Binding-site contacts:
Ligand atom O3 contacts residue TYR380 of chain 1.A at 4.0 Å.
Ligand atom C3 contacts residue ARG251 of chain 1.A at 3.9 Å.
Ligand atom O6 contacts residue ARG392 of chain 1.A at 3.4 Å (salt-bridge).
Ligand atom C6 contacts residue ASP262 of chain 1.A at 3.3 Å.
Ligand atom C1 contacts residue ARG251 of chain 1.A at 3.7 Å.
Ligand atom C5 contacts residue ARG251 of chain 1.A at 3.2 Å.
Ligand atom C6 contacts residue ARG267 of chain 1.A at 4.0 Å.
Ligand atom C6 contacts residue ARG251 of chain 1.A at 3.1 Å.
Ligand atom O2 contacts residue TYR380 of chain 1.A at 4.0 Å.
Ligand atom C1 contacts residue TRP375 of chain 1.A at 4.0 Å (hydrophobic).
Ligand atom O3 contacts residue ARG251 of chain 1.A at 3.5 Å (salt-bridge).
Ligand atom O2 contacts residue ASN259 of chain 1.A at 3.4 Å (h-bond).
Ligand atom O2 contacts residue GLU217 of chain 1.A at 3.8 Å.
Ligand atom C2 contacts residue ALA258 of chain 1.A at 3.5 Å (hydrophobic).
Ligand atom O6 contacts residue TRP375 of chain 1.A at 3.1 Å.
Ligand atom O3 contacts residue GLU217 of chain 1.A at 3.7 Å.
Ligand atom O5 contacts residue ARG392 of chain 1.A at 3.4 Å (salt-bridge).
Ligand atom O3 contacts residue ALA258 of chain 1.A at 3.9 Å.
Ligand atom O2 contacts residue HIS228 of chain 1.A at 3.9 Å.
Ligand atom O2 contacts residue THR226 of chain 1.A at 3.8 Å.
Ligand atom O6 contacts residue ARG251 of chain 1.A at 3.7 Å.
Ligand atom O3 contacts residue HIS228 of chain 1.A at 3.3 Å.
Ligand atom C6 contacts residue ARG392 of chain 1.A at 3.4 Å.
Ligand atom C1 contacts residue ASN259 of chain 1.A at 3.8 Å.
Ligand atom O4 contacts residue ARG251 of chain 1.A at 4.1 Å.
Ligand atom C5 contacts residue TRP375 of chain 1.A at 3.9 Å (hydrophobic).
Ligand atom O5 contacts residue ARG251 of chain 1.A at 2.6 Å (salt-bridge).
Ligand atom O3 contacts residue TRP375 of chain 1.A at 3.9 Å.
Ligand atom C5 contacts residue ARG392 of chain 1.A at 4.0 Å.
Ligand atom O4 contacts residue ASN259 of chain 1.A at 3.5 Å.
Ligand atom O5 contacts residue ARG267 of chain 1.A at 4.0 Å.
Ligand atom C3 contacts residue ASN259 of chain 1.A at 3.7 Å.
Ligand atom C2 contacts residue TYR380 of chain 1.A at 3.7 Å (hydrophobic).
Ligand atom O3 contacts residue GLN175 of chain 1.A at 3.8 Å.
Ligand atom C3 contacts residue GLU217 of chain 1.A at 3.8 Å.
Ligand atom C4 contacts residue ARG251 of chain 1.A at 3.5 Å.
Ligand atom C2 contacts residue ARG251 of chain 1.A at 4.0 Å.
Ligand atom O1 contacts residue ARG392 of chain 1.A at 4.1 Å.
Ligand atom C2 contacts residue ASN259 of chain 1.A at 4.0 Å.
Ligand atom C3 contacts residue ALA258 of chain 1.A at 4.1 Å (hydrophobic).

The protein below binds the small molecule below.
Small molecule (SMILES): OC[C@H]1O[C@@H](O[C@H]2[C@H](O)[C@@H](O)[C@H](O)O[C@@H]2CO)[C@H](O)[C@@H](O)[C@@H]1O

Sequence of chain 1.A:
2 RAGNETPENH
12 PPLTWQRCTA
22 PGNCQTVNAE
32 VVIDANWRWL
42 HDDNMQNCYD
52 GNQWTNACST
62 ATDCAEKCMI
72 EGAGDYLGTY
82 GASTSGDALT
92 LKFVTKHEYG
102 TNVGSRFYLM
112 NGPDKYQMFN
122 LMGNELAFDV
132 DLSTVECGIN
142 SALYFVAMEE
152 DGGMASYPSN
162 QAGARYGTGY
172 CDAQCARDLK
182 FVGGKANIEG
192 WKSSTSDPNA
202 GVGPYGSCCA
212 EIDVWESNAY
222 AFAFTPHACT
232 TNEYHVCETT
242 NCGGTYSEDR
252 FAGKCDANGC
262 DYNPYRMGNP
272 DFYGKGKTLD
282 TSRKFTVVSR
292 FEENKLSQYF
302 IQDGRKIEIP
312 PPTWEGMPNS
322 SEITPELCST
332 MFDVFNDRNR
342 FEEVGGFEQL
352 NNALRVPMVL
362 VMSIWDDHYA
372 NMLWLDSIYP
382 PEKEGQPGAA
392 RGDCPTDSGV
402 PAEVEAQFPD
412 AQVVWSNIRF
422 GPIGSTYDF